A small-molecule ligand and the protein it binds are described below.
Small molecule (SMILES): CCOC(=O)Cc1nc(-c2ccc(S(=O)(=O)NCCC(C)C)cc2)cs1

Sequence of chain 2.A:
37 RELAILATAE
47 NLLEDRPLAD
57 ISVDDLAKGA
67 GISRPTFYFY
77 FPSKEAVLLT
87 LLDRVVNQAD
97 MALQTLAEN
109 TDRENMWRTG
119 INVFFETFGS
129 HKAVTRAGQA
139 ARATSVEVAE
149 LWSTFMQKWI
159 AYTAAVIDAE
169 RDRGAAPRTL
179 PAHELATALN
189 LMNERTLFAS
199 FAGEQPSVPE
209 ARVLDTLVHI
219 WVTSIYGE

Binding-site contacts:
Ligand atom O4 contacts residue TRP219 of chain 2.A at 3.3 Å.
Ligand atom C2 contacts residue TYR160 of chain 2.A at 3.7 Å (hydrophobic).
Ligand atom C14 contacts residue ASN188 of chain 2.A at 3.5 Å.
Ligand atom O2 contacts residue LEU102 of chain 2.A at 3.6 Å.
Ligand atom C4 contacts residue MET114 of chain 2.A at 3.5 Å (hydrophobic).
Ligand atom S1 contacts residue TRP115 of chain 2.A at 3.6 Å.
Ligand atom C5 contacts residue TRP115 of chain 2.A at 3.5 Å (hydrophobic).
Ligand atom C12 contacts residue TRP219 of chain 2.A at 3.4 Å (hydrophobic).
Ligand atom C1 contacts residue MET114 of chain 2.A at 3.7 Å (hydrophobic).
Ligand atom C10 contacts residue ASN188 of chain 2.A at 3.2 Å.
Ligand atom C12 contacts residue PHE122 of chain 2.A at 3.7 Å (hydrophobic).
Ligand atom C10 contacts residue PHE122 of chain 2.A at 3.7 Å (hydrophobic).
Ligand atom C13 contacts residue ILE119 of chain 2.A at 3.7 Å (hydrophobic).
Ligand atom C4 contacts residue TRP115 of chain 2.A at 3.6 Å (hydrophobic).
Ligand atom O4 contacts residue ASN188 of chain 2.A at 3.3 Å.
Ligand atom C7 contacts residue THR161 of chain 2.A at 3.5 Å.
Ligand atom N2 contacts residue PHE122 of chain 2.A at 3.6 Å.
Ligand atom C15 contacts residue ASN188 of chain 2.A at 3.7 Å.
Ligand atom C18 contacts residue TRP157 of chain 2.A at 3.4 Å (hydrophobic).
Ligand atom C11 contacts residue PHE122 of chain 2.A at 3.6 Å (hydrophobic).
Ligand atom S1 contacts residue VAL164 of chain 2.A at 3.6 Å.
Ligand atom O1 contacts residue MET114 of chain 2.A at 3.8 Å.
Ligand atom C17 contacts residue LEU195 of chain 2.A at 3.6 Å (hydrophobic).
Ligand atom S2 contacts residue ASN188 of chain 2.A at 3.7 Å.
Ligand atom C13 contacts residue TRP219 of chain 2.A at 3.6 Å (hydrophobic).
Ligand atom C8 contacts residue THR161 of chain 2.A at 3.8 Å.
Ligand atom N2 contacts residue ASN188 of chain 2.A at 3.7 Å.
Ligand atom C9 contacts residue THR161 of chain 2.A at 3.1 Å.
Ligand atom C3 contacts residue MET114 of chain 2.A at 3.8 Å (hydrophobic).
Ligand atom O3 contacts residue ASN191 of chain 2.A at 2.8 Å (h-bond).
Ligand atom O4 contacts residue ASN191 of chain 2.A at 3.3 Å (h-bond).
Ligand atom C10 contacts residue THR161 of chain 2.A at 3.7 Å.
Ligand atom S1 contacts residue TYR160 of chain 2.A at 3.4 Å.
Ligand atom S2 contacts residue ASN191 of chain 2.A at 3.7 Å.
Ligand atom C13 contacts residue GLY118 of chain 2.A at 3.8 Å.
Ligand atom N1 contacts residue GLY118 of chain 2.A at 3.6 Å.
Ligand atom C7 contacts residue TYR160 of chain 2.A at 3.5 Å (hydrophobic).
Ligand atom C11 contacts residue TRP219 of chain 2.A at 3.6 Å (hydrophobic).
Ligand atom C18 contacts residue PHE122 of chain 2.A at 3.6 Å (hydrophobic).
Ligand atom C18 contacts residue PHE126 of chain 2.A at 3.6 Å (hydrophobic).